A protein and the small-molecule ligand that binds it are described below.
Small molecule (SMILES): OC[C@H](O)c1ccccc1

Sequence of chain 1.A:
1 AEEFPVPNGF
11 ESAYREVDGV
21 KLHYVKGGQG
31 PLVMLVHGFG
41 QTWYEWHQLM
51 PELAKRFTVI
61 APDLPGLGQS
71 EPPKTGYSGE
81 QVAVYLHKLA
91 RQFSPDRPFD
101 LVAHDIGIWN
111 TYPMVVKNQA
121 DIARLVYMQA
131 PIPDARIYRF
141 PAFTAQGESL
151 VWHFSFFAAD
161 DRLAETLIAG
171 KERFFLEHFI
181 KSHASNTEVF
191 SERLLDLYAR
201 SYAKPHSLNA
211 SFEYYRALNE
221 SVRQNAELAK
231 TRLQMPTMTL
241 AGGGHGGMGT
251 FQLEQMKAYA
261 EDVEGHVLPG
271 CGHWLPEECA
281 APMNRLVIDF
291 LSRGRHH

Binding-site contacts:
Ligand atom C5 contacts residue VAL151 of chain 1.A at 4.1 Å (hydrophobic).
Ligand atom O2 contacts residue ASP105 of chain 1.A at 3.6 Å.
Ligand atom C6 contacts residue HIS273 of chain 1.A at 3.6 Å.
Ligand atom C3 contacts residue ASP105 of chain 1.A at 2.4 Å.
Ligand atom C4 contacts residue HIS153 of chain 1.A at 4.2 Å.
Ligand atom O2 contacts residue TYR215 of chain 1.A at 2.6 Å (h-bond).
Ligand atom C5 contacts residue HIS273 of chain 1.A at 3.9 Å.
Ligand atom C2 contacts residue HIS273 of chain 1.A at 3.3 Å.
Ligand atom C1 contacts residue HIS153 of chain 1.A at 4.2 Å.
Ligand atom C8 contacts residue HIS153 of chain 1.A at 4.0 Å.
Ligand atom C2 contacts residue HIS153 of chain 1.A at 3.9 Å.
Ligand atom O2 contacts residue HIS153 of chain 1.A at 2.8 Å (h-bond).
Ligand atom C3 contacts residue HIS153 of chain 1.A at 3.8 Å.
Ligand atom C7 contacts residue PHE179 of chain 1.A at 4.2 Å (hydrophobic).
Ligand atom C5 contacts residue HIS153 of chain 1.A at 4.2 Å.
Ligand atom C6 contacts residue LEU150 of chain 1.A at 4.2 Å (hydrophobic).
Ligand atom C5 contacts residue ASP105 of chain 1.A at 4.3 Å.
Ligand atom C5 contacts residue MET248 of chain 1.A at 4.3 Å (hydrophobic).
Ligand atom O2 contacts residue ILE106 of chain 1.A at 4.2 Å.
Ligand atom C7 contacts residue HIS183 of chain 1.A at 3.4 Å.
Ligand atom C2 contacts residue ASP105 of chain 1.A at 2.3 Å.
Ligand atom C1 contacts residue ASP105 of chain 1.A at 1.4 Å.
Ligand atom C1 contacts residue TYR215 of chain 1.A at 4.0 Å (hydrophobic).
Ligand atom C7 contacts residue HIS273 of chain 1.A at 3.5 Å.
Ligand atom C8 contacts residue PHE179 of chain 1.A at 3.9 Å (hydrophobic).
Ligand atom C8 contacts residue ASP105 of chain 1.A at 3.3 Å.
Ligand atom C3 contacts residue TYR215 of chain 1.A at 3.5 Å (hydrophobic).
Ligand atom C6 contacts residue HIS183 of chain 1.A at 3.5 Å.
Ligand atom C6 contacts residue HIS153 of chain 1.A at 4.2 Å.
Ligand atom O2 contacts residue TRP109 of chain 1.A at 4.1 Å.
Ligand atom C3 contacts residue PHE154 of chain 1.A at 4.1 Å (hydrophobic).
Ligand atom C7 contacts residue HIS153 of chain 1.A at 4.0 Å.
Ligand atom C4 contacts residue GLN129 of chain 1.A at 4.3 Å.
Ligand atom C3 contacts residue TRP109 of chain 1.A at 4.1 Å (hydrophobic).
Ligand atom C4 contacts residue ASP105 of chain 1.A at 3.0 Å.
Ligand atom C8 contacts residue HIS273 of chain 1.A at 3.2 Å.
Ligand atom C4 contacts residue HIS273 of chain 1.A at 3.6 Å.
Ligand atom O2 contacts residue PHE154 of chain 1.A at 3.5 Å.
Ligand atom C3 contacts residue ILE106 of chain 1.A at 4.0 Å (hydrophobic).
Ligand atom C1 contacts residue HIS273 of chain 1.A at 3.8 Å.